Sequence of chain 1.D:
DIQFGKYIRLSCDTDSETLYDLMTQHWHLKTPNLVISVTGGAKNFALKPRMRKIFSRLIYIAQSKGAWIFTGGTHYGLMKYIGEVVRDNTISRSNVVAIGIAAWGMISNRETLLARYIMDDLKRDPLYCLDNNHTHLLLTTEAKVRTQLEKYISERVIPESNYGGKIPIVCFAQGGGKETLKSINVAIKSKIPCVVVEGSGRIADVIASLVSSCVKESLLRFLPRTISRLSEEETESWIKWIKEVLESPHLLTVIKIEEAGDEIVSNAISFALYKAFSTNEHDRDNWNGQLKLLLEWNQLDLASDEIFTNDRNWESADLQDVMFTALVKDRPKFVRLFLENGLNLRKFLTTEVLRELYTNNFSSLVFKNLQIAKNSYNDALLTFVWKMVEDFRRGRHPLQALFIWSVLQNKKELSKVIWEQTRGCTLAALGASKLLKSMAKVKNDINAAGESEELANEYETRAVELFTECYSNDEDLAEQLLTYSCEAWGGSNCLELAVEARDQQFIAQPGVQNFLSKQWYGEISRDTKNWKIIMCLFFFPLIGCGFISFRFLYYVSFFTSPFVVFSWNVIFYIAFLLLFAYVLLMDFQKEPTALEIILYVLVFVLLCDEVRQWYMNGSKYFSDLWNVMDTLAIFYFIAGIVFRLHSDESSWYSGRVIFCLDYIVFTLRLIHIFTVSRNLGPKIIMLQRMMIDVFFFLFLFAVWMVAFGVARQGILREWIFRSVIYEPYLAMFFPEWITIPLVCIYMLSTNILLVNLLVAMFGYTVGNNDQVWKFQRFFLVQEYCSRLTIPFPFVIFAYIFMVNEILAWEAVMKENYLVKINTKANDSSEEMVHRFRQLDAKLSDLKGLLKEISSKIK

Binding-site contacts:
Ligand atom O21 contacts residue ARG1002 of chain 1.D at 4.0 Å.
Ligand atom C06 contacts residue TYR999 of chain 1.D at 3.9 Å (hydrophobic).
Ligand atom F01 contacts residue ILE840 of chain 1.D at 3.3 Å.
Ligand atom F13 contacts residue ARG836 of chain 1.D at 3.5 Å.
Ligand atom C24 contacts residue TYR740 of chain 1.D at 3.6 Å (hydrophobic).
Ligand atom N17 contacts residue ARG836 of chain 1.D at 3.1 Å (salt-bridge).
Ligand atom C02 contacts residue VAL843 of chain 1.D at 3.9 Å (hydrophobic).
Ligand atom C24 contacts residue LEU773 of chain 1.D at 3.7 Å (hydrophobic).
Ligand atom C25 contacts residue ASP797 of chain 1.D at 3.7 Å.
Ligand atom F14 contacts residue ARG836 of chain 1.D at 2.3 Å.
Ligand atom F32 contacts residue ILE840 of chain 1.D at 3.4 Å.
Ligand atom C26 contacts residue ILE801 of chain 1.D at 4.0 Å (hydrophobic).
Ligand atom C26 contacts residue LEU773 of chain 1.D at 3.7 Å (hydrophobic).
Ligand atom O21 contacts residue LEU773 of chain 1.D at 3.4 Å.
Ligand atom C05 contacts residue LEU847 of chain 1.D at 3.6 Å (hydrophobic).
Ligand atom C26 contacts residue ASP797 of chain 1.D at 3.7 Å.
Ligand atom F33 contacts residue VAL843 of chain 1.D at 3.3 Å.
Ligand atom C31 contacts residue PHE733 of chain 1.D at 3.5 Å (hydrophobic).
Ligand atom F13 contacts residue ASN794 of chain 1.D at 3.1 Å.
Ligand atom C16 contacts residue ARG836 of chain 1.D at 3.7 Å.
Ligand atom C28 contacts residue ASP797 of chain 1.D at 3.7 Å.
Ligand atom C12 contacts residue ASN794 of chain 1.D at 4.0 Å.
Ligand atom C04 contacts residue LEU847 of chain 1.D at 3.7 Å (hydrophobic).
Ligand atom C08 contacts residue PHE733 of chain 1.D at 4.0 Å (hydrophobic).
Ligand atom C03 contacts residue PHE733 of chain 1.D at 4.0 Å (hydrophobic).
Ligand atom C28 contacts residue ARG1002 of chain 1.D at 3.9 Å.
Ligand atom F01 contacts residue VAL843 of chain 1.D at 3.3 Å.
Ligand atom F14 contacts residue ASN794 of chain 1.D at 3.6 Å.
Ligand atom C11 contacts residue ARG836 of chain 1.D at 3.9 Å.
Ligand atom C27 contacts residue ASP797 of chain 1.D at 3.6 Å.
Ligand atom C07 contacts residue TYR999 of chain 1.D at 3.5 Å (hydrophobic).
Ligand atom F01 contacts residue SER844 of chain 1.D at 2.9 Å.
Ligand atom N20 contacts residue ARG1002 of chain 1.D at 3.9 Å.
Ligand atom C12 contacts residue ARG836 of chain 1.D at 3.3 Å.
Ligand atom C31 contacts residue TYR999 of chain 1.D at 3.8 Å (hydrophobic).
Ligand atom C22 contacts residue LEU773 of chain 1.D at 3.9 Å (hydrophobic).
Ligand atom C02 contacts residue ILE840 of chain 1.D at 4.0 Å (hydrophobic).
Ligand atom C23 contacts residue ARG836 of chain 1.D at 3.7 Å.
Ligand atom N29 contacts residue ILE840 of chain 1.D at 3.9 Å.
Ligand atom F32 contacts residue PHE733 of chain 1.D at 3.2 Å.

The small molecule below binds the protein below.
Small molecule (SMILES): FC(F)(F)c1ccccc1-c1cc(C(F)(F)F)c2[nH]c(C3=NOC4(CCCCC4)C3)nc2c1